Binding-site contacts:
Ligand atom O42 contacts residue ARG266 of chain 1.D at 2.4 Å (salt-bridge).
Ligand atom P5 contacts residue LYS507 of chain 1.D at 3.2 Å.
Ligand atom C5 contacts residue LYS569 of chain 1.D at 4.3 Å.
Ligand atom P4 contacts residue ARG266 of chain 1.D at 3.5 Å.
Ligand atom P1 contacts residue ARG568 of chain 1.D at 4.3 Å.
Ligand atom P5 contacts residue TYR567 of chain 1.D at 3.8 Å.
Ligand atom O43 contacts residue ARG270 of chain 1.D at 3.5 Å.
Ligand atom O5 contacts residue LYS569 of chain 1.D at 3.3 Å.
Ligand atom O51 contacts residue LYS569 of chain 1.D at 2.5 Å (salt-bridge).
Ligand atom O52 contacts residue LYS569 of chain 1.D at 3.9 Å.
Ligand atom P5 contacts residue LYS569 of chain 1.D at 3.4 Å.
Ligand atom O43 contacts residue THR268 of chain 1.D at 2.5 Å (h-bond).
Ligand atom O42 contacts residue LYS569 of chain 1.D at 4.0 Å.
Ligand atom O53 contacts residue ARG510 of chain 1.D at 4.4 Å.
Ligand atom O4 contacts residue ARG270 of chain 1.D at 3.6 Å.
Ligand atom O53 contacts residue LYS507 of chain 1.D at 2.5 Å (salt-bridge).
Ligand atom O12 contacts residue ARG503 of chain 1.D at 4.1 Å.
Ligand atom O5 contacts residue TYR567 of chain 1.D at 4.3 Å.
Ligand atom O51 contacts residue TYR567 of chain 1.D at 3.8 Å.
Ligand atom O52 contacts residue LYS507 of chain 1.D at 3.3 Å (salt-bridge).
Ligand atom O51 contacts residue LYS507 of chain 1.D at 3.4 Å (salt-bridge).
Ligand atom O1 contacts residue ARG568 of chain 1.D at 4.0 Å.
Ligand atom C2 contacts residue ARG270 of chain 1.D at 4.1 Å.
Ligand atom P4 contacts residue THR268 of chain 1.D at 4.0 Å.
Ligand atom O6 contacts residue ARG503 of chain 1.D at 3.4 Å (salt-bridge).
Ligand atom O53 contacts residue TYR567 of chain 1.D at 2.8 Å (h-bond).
Ligand atom O11 contacts residue ARG568 of chain 1.D at 3.5 Å.
Ligand atom O3 contacts residue ARG568 of chain 1.D at 4.1 Å.
Ligand atom C4 contacts residue LYS569 of chain 1.D at 4.0 Å.
Ligand atom P4 contacts residue ARG270 of chain 1.D at 4.2 Å.
Ligand atom O6 contacts residue TYR567 of chain 1.D at 4.5 Å.
Ligand atom O51 contacts residue ARG510 of chain 1.D at 3.4 Å (salt-bridge).
Ligand atom O41 contacts residue ARG266 of chain 1.D at 3.8 Å.
Ligand atom O12 contacts residue ARG568 of chain 1.D at 3.9 Å.
Ligand atom O43 contacts residue LEU269 of chain 1.D at 3.9 Å.
Ligand atom O43 contacts residue ARG266 of chain 1.D at 3.7 Å.
Ligand atom O41 contacts residue LYS569 of chain 1.D at 4.4 Å.

The protein below binds the small molecule below.
Small molecule (SMILES): O=P(O)(O)O[C@@H]1[C@H](O)[C@H](O)[C@@H](OP(=O)(O)O)[C@H](OP(=O)(O)O)[C@H]1O

Sequence of chain 1.D:
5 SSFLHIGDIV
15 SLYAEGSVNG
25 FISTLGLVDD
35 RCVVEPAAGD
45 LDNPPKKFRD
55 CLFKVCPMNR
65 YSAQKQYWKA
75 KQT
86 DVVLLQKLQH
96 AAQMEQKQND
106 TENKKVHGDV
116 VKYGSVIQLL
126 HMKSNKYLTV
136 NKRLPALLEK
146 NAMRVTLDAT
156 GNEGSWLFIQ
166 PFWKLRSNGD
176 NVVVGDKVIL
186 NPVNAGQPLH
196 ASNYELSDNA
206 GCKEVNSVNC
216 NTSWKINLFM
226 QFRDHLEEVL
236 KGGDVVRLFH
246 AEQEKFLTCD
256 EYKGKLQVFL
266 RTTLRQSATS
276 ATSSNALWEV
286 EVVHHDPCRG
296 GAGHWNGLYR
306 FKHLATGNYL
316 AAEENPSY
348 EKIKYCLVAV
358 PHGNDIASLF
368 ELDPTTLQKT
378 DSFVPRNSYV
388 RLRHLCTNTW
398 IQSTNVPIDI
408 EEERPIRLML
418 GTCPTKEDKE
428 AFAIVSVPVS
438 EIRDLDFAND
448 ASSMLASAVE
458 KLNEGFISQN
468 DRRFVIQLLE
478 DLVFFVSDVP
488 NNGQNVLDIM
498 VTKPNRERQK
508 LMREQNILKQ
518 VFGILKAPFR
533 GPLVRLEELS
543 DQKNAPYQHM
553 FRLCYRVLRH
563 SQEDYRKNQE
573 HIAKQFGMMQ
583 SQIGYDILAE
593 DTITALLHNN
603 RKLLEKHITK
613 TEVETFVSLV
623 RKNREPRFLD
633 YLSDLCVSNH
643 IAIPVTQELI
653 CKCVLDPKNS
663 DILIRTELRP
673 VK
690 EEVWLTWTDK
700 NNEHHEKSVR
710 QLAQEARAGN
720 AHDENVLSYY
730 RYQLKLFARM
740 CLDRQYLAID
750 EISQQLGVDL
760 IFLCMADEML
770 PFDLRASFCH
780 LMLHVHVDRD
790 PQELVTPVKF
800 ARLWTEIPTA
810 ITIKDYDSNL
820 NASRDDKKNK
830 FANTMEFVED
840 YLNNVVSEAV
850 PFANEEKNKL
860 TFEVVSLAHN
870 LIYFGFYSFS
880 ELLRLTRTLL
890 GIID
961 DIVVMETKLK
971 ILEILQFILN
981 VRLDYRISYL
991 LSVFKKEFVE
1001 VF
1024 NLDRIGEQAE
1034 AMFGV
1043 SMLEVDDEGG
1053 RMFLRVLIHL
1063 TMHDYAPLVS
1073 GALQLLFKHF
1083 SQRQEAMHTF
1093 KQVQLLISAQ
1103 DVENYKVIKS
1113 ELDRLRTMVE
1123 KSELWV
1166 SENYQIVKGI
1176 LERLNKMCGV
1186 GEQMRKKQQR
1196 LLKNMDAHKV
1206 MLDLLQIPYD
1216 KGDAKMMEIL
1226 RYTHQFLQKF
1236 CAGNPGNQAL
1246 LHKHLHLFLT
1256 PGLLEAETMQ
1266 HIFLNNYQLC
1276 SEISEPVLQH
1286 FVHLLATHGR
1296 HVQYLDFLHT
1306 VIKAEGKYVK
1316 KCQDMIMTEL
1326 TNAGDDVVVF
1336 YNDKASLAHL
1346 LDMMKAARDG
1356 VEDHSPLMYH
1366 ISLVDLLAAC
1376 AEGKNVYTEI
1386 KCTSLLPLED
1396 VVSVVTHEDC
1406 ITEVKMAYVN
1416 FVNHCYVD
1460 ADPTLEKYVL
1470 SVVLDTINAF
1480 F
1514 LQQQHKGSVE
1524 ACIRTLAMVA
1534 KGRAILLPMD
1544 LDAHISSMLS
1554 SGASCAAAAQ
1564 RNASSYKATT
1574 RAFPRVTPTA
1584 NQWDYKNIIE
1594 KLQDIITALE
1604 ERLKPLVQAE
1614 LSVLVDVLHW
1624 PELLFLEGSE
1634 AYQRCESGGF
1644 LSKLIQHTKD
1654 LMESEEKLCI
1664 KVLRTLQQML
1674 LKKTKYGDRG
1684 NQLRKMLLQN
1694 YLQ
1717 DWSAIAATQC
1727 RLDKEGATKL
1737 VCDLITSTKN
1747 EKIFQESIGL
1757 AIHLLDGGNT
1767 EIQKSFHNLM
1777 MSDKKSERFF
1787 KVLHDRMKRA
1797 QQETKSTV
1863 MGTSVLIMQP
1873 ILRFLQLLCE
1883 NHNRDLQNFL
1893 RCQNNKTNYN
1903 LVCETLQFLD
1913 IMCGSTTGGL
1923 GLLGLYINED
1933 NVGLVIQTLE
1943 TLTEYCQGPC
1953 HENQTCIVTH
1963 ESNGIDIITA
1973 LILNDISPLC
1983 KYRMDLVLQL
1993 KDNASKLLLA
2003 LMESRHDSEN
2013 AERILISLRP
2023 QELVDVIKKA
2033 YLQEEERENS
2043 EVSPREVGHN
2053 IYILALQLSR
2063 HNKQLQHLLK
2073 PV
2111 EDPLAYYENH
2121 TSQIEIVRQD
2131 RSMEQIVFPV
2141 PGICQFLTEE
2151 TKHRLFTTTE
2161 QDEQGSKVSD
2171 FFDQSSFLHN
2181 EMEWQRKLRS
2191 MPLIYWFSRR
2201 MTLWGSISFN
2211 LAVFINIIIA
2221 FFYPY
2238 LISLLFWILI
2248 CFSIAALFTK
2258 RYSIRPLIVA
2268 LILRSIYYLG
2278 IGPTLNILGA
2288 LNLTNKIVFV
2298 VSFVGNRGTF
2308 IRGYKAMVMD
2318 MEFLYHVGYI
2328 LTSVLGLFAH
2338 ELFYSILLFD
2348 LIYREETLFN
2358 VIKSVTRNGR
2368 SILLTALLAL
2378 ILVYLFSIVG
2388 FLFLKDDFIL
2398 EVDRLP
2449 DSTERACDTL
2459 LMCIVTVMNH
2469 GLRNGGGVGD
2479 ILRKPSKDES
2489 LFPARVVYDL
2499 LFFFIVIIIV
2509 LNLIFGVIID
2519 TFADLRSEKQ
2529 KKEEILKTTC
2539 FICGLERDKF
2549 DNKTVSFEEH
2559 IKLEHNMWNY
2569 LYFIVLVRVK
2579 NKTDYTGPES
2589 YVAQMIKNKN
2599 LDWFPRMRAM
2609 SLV